A small-molecule ligand and the protein it binds are described below.
Small molecule (SMILES): CC(=O)N[C@H]1[C@H](O[C@H]2[C@H](O)[C@@H](NC(C)=O)CO[C@@H]2CO)O[C@H](CO)[C@@H](O)[C@@H]1O

Sequence of chain 4.A:
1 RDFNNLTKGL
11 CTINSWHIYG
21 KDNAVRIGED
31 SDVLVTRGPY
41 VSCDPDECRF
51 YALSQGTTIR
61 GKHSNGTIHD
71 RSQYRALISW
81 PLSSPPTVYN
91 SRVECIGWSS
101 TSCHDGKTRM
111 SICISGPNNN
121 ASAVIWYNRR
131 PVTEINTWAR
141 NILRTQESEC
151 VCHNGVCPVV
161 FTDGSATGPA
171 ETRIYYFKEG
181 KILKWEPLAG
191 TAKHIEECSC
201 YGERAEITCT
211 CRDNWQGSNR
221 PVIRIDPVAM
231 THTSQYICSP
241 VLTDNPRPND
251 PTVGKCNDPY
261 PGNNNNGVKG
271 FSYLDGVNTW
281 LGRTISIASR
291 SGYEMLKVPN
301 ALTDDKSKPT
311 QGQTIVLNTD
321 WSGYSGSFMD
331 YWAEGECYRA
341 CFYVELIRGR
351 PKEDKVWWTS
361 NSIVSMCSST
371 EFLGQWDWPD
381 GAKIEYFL

Binding-site contacts:
Ligand atom C1 contacts residue ASN154 of chain 4.A at 3.9 Å.
Ligand atom N2 contacts residue ASP2 of chain 4.A at 3.7 Å.
Ligand atom O5 contacts residue ASN5 of chain 4.A at 2.3 Å (h-bond).
Ligand atom C7 contacts residue PHE3 of chain 4.A at 3.6 Å (hydrophobic).
Ligand atom C4 contacts residue ASN5 of chain 4.A at 4.2 Å.
Ligand atom C5 contacts residue ASN154 of chain 4.A at 3.5 Å.
Ligand atom O5 contacts residue ASP2 of chain 4.A at 3.5 Å (salt-bridge).
Ligand atom C6 contacts residue ASP2 of chain 4.A at 3.3 Å.
Ligand atom C4 contacts residue ASN154 of chain 4.A at 4.5 Å.
Ligand atom O3 contacts residue ASP2 of chain 4.A at 3.2 Å.
Ligand atom C8 contacts residue PHE3 of chain 4.A at 3.4 Å (hydrophobic).
Ligand atom C5 contacts residue ASN5 of chain 4.A at 3.6 Å.
Ligand atom C2 contacts residue PHE3 of chain 4.A at 3.8 Å (hydrophobic).
Ligand atom C3 contacts residue ASP2 of chain 4.A at 4.0 Å.
Ligand atom N2 contacts residue ASN5 of chain 4.A at 2.9 Å (h-bond).
Ligand atom O5 contacts residue ASN154 of chain 4.A at 3.8 Å.
Ligand atom C3 contacts residue PHE3 of chain 4.A at 4.3 Å (hydrophobic).
Ligand atom C8 contacts residue ASP2 of chain 4.A at 3.7 Å.
Ligand atom C1 contacts residue ASN5 of chain 4.A at 1.5 Å.
Ligand atom C8 contacts residue ASN154 of chain 4.A at 4.5 Å.
Ligand atom O6 contacts residue ASN154 of chain 4.A at 3.8 Å.
Ligand atom N2 contacts residue PHE3 of chain 4.A at 2.8 Å (h-bond).
Ligand atom C7 contacts residue ASP2 of chain 4.A at 3.9 Å.
Ligand atom C7 contacts residue ASN5 of chain 4.A at 3.8 Å.
Ligand atom C2 contacts residue ASN5 of chain 4.A at 2.4 Å.
Ligand atom O6 contacts residue ASP2 of chain 4.A at 2.7 Å (salt-bridge).
Ligand atom C5 contacts residue ASP2 of chain 4.A at 4.0 Å.
Ligand atom C1 contacts residue PHE3 of chain 4.A at 3.8 Å (hydrophobic).
Ligand atom C3 contacts residue ASN5 of chain 4.A at 3.8 Å.
Ligand atom O7 contacts residue ASN5 of chain 4.A at 4.1 Å.